A protein and the small-molecule ligand that binds it are described below.
Small molecule (SMILES): Nc1nc2c(ncn2[C@@H]2O[C@H](CO[P](=O)(O)O[P](=O)(O)NP(=O)(O)O)[C@@H](O)[C@H]2O)c(=O)[nH]1

Sequence of chain 1.A:
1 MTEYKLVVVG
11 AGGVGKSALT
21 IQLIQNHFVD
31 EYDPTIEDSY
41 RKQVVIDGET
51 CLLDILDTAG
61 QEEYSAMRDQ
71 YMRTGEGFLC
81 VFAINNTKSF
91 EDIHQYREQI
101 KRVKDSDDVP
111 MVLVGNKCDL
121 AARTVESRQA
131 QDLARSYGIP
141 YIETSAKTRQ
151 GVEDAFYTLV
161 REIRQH

Binding-site contacts:
Ligand atom O1B contacts residue GLY13 of chain 1.A at 3.4 Å (h-bond).
Ligand atom O1A contacts residue SER17 of chain 1.A at 3.3 Å (h-bond).
Ligand atom O6 contacts residue LYS147 of chain 1.A at 3.5 Å (salt-bridge).
Ligand atom N3B contacts residue GLY13 of chain 1.A at 3.1 Å (h-bond).
Ligand atom O2' contacts residue ASP30 of chain 1.A at 3.3 Å (salt-bridge).
Ligand atom O1A contacts residue ALA18 of chain 1.A at 2.8 Å (h-bond).
Ligand atom O2B contacts residue SER17 of chain 1.A at 2.8 Å (h-bond).
Ligand atom PG contacts residue MG1 of chain 1.D at 3.2 Å.
Ligand atom N1 contacts residue ASP119 of chain 1.A at 2.7 Å (salt-bridge).
Ligand atom O1A contacts residue GLY15 of chain 1.A at 3.3 Å.
Ligand atom O6 contacts residue LYS117 of chain 1.A at 3.4 Å.
Ligand atom O1G contacts residue GLN61 of chain 1.A at 3.0 Å (h-bond).
Ligand atom O1G contacts residue TYR32 of chain 1.A at 3.0 Å (h-bond).
Ligand atom N7 contacts residue ALA18 of chain 1.A at 3.5 Å.
Ligand atom O3G contacts residue LYS16 of chain 1.A at 2.8 Å (salt-bridge).
Ligand atom O3' contacts residue ASP30 of chain 1.A at 3.4 Å (salt-bridge).
Ligand atom N2 contacts residue LEU120 of chain 1.A at 3.5 Å.
Ligand atom O2' contacts residue PHE28 of chain 1.A at 3.4 Å.
Ligand atom O6 contacts residue ASP119 of chain 1.A at 3.3 Å (salt-bridge).
Ligand atom O6 contacts residue ALA146 of chain 1.A at 2.9 Å (h-bond).
Ligand atom C8 contacts residue ALA18 of chain 1.A at 3.4 Å (hydrophobic).
Ligand atom O1B contacts residue LYS16 of chain 1.A at 2.8 Å (salt-bridge).
Ligand atom N2 contacts residue ASP119 of chain 1.A at 3.0 Å (salt-bridge).
Ligand atom PB contacts residue MG1 of chain 1.D at 3.3 Å.
Ligand atom O1B contacts residue VAL14 of chain 1.A at 3.4 Å (h-bond).
Ligand atom O2B contacts residue MG1 of chain 1.D at 2.1 Å.
Ligand atom O6 contacts residue SER145 of chain 1.A at 3.4 Å.
Ligand atom O3A contacts residue GLY15 of chain 1.A at 3.3 Å (h-bond).
Ligand atom C6 contacts residue LYS117 of chain 1.A at 3.5 Å.
Ligand atom O1B contacts residue GLY15 of chain 1.A at 3.1 Å (h-bond).
Ligand atom C6 contacts residue ASP119 of chain 1.A at 3.4 Å.
Ligand atom O2G contacts residue MG1 of chain 1.D at 2.1 Å.
Ligand atom N9 contacts residue LYS117 of chain 1.A at 3.6 Å.
Ligand atom N3B contacts residue MG1 of chain 1.D at 3.5 Å.
Ligand atom C5 contacts residue LYS117 of chain 1.A at 3.5 Å.
Ligand atom O2G contacts residue THR35 of chain 1.A at 2.8 Å (h-bond).
Ligand atom O3G contacts residue GLY60 of chain 1.A at 2.6 Å (h-bond).
Ligand atom O2' contacts residue VAL29 of chain 1.A at 2.8 Å (h-bond).
Ligand atom N7 contacts residue ASN116 of chain 1.A at 3.1 Å (h-bond).
Ligand atom O4' contacts residue LYS117 of chain 1.A at 3.4 Å (salt-bridge).